Binding-site contacts:
Ligand atom N contacts residue TYR171 of chain 1.D at 2.6 Å (h-bond).
Ligand atom CD contacts residue TRP167 of chain 1.D at 3.0 Å (hydrophobic).
Ligand atom CE contacts residue TRP167 of chain 1.D at 3.4 Å (hydrophobic).
Ligand atom C contacts residue TYR84 of chain 1.D at 3.4 Å (hydrophobic).
Ligand atom OD1 contacts residue GLN97 of chain 1.D at 2.7 Å (h-bond).
Ligand atom ND2 contacts residue GLN70 of chain 1.D at 3.1 Å (h-bond).
Ligand atom CE1 contacts residue HIS155 of chain 1.D at 3.3 Å.
Ligand atom O contacts residue TRP73 of chain 1.D at 2.9 Å (h-bond).
Ligand atom O contacts residue TYR84 of chain 1.D at 2.6 Å (h-bond).
Ligand atom CE contacts residue TYR59 of chain 1.D at 2.8 Å (hydrophobic).
Ligand atom CB contacts residue GLN70 of chain 1.D at 3.4 Å.
Ligand atom N contacts residue TYR156 of chain 1.D at 3.0 Å (h-bond).
Ligand atom O contacts residue TYR159 of chain 1.D at 2.7 Å (h-bond).
Ligand atom O contacts residue GLN70 of chain 1.D at 3.1 Å (h-bond).
Ligand atom CE contacts residue PHE116 of chain 1.D at 3.4 Å (hydrophobic).
Ligand atom CE2 contacts residue HIS155 of chain 1.D at 3.4 Å.
Ligand atom O contacts residue THR143 of chain 1.D at 2.6 Å (h-bond).
Ligand atom O contacts residue LYS146 of chain 1.D at 3.4 Å.
Ligand atom N contacts residue SER77 of chain 1.D at 3.1 Å (h-bond).
Ligand atom N contacts residue TYR7 of chain 1.D at 3.0 Å (h-bond).
Ligand atom CG contacts residue GLU63 of chain 1.D at 3.1 Å.
Ligand atom C contacts residue TYR7 of chain 1.D at 3.4 Å (hydrophobic).
Ligand atom OXT contacts residue ASN80 of chain 1.D at 2.9 Å (h-bond).
Ligand atom CZ contacts residue HIS155 of chain 1.D at 3.2 Å.
Ligand atom N contacts residue GLN70 of chain 1.D at 3.0 Å (h-bond).
Ligand atom CG contacts residue GLN70 of chain 1.D at 3.4 Å.
Ligand atom CG contacts residue SER77 of chain 1.D at 3.3 Å.
Ligand atom N contacts residue GLU63 of chain 1.D at 3.1 Å (salt-bridge).
Ligand atom N contacts residue TYR159 of chain 1.D at 3.3 Å (h-bond).
Ligand atom CB contacts residue TRP73 of chain 1.D at 3.4 Å (hydrophobic).
Ligand atom CG1 contacts residue SER99 of chain 1.D at 3.3 Å.
Ligand atom O contacts residue TRP147 of chain 1.D at 2.6 Å (h-bond).
Ligand atom O contacts residue TRP73 of chain 1.D at 3.2 Å (h-bond).
Ligand atom CA contacts residue TYR156 of chain 1.D at 3.5 Å (hydrophobic).
Ligand atom CA contacts residue TYR7 of chain 1.D at 3.4 Å (hydrophobic).
Ligand atom ND2 contacts residue GLN97 of chain 1.D at 3.0 Å (h-bond).
Ligand atom O contacts residue TYR7 of chain 1.D at 3.5 Å.
Ligand atom OXT contacts residue TYR84 of chain 1.D at 3.3 Å (h-bond).
Ligand atom O contacts residue LYS66 of chain 1.D at 2.7 Å (salt-bridge).
Ligand atom OXT contacts residue LYS146 of chain 1.D at 2.8 Å (salt-bridge).

Sequence of chain 1.D:
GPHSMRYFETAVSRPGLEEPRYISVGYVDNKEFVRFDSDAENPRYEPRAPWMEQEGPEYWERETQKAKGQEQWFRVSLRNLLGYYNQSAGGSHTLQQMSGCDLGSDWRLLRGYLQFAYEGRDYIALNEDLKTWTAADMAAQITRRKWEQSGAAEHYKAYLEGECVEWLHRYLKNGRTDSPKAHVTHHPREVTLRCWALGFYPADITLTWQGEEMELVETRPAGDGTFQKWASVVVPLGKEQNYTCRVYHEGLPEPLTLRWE

A protein and the small-molecule ligand that binds it are described below.
Small molecule (SMILES): CSCC[C@H](NC(=O)[C@@H](NC(=O)[C@H](C)NC(=O)[C@H](Cc1ccccc1)NC(=O)[C@H](CC(N)=O)NC(=O)[C@H](C)NC(=O)[C@@H](NC(=O)[C@H](C)NC(=O)[C@@H](N)CCCCN)C(C)C)[C@@H](C)O)C(=O)O